Sequence of chain 1.A:
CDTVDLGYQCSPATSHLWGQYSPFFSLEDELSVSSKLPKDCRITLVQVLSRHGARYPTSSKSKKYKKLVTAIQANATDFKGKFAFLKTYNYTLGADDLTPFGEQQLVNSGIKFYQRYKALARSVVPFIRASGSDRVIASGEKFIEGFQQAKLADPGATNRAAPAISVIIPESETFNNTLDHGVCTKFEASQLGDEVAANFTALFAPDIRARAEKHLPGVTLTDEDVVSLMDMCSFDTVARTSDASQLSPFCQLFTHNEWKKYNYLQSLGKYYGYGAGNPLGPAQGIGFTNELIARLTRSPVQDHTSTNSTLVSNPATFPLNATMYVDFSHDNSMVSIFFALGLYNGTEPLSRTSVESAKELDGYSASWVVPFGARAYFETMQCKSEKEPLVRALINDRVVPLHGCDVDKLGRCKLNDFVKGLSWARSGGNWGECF

Binding-site contacts:
Ligand atom O7 contacts residue GLY407 of chain 1.A at 3.4 Å.
Ligand atom N2 contacts residue GLY345 of chain 1.A at 4.0 Å.
Ligand atom C8 contacts residue GLY424 of chain 1.A at 3.4 Å.
Ligand atom C1 contacts residue GLY345 of chain 1.A at 4.4 Å.
Ligand atom C8 contacts residue LEU344 of chain 1.A at 3.8 Å (hydrophobic).
Ligand atom O4 contacts residue TRP427 of chain 1.A at 4.2 Å.
Ligand atom O7 contacts residue HIS406 of chain 1.A at 3.7 Å.
Ligand atom C7 contacts residue GLY407 of chain 1.A at 4.2 Å.
Ligand atom O5 contacts residue ASN348 of chain 1.A at 2.3 Å (h-bond).
Ligand atom C7 contacts residue GLY345 of chain 1.A at 4.2 Å.
Ligand atom C8 contacts residue GLY407 of chain 1.A at 4.3 Å.
Ligand atom C2 contacts residue ASN348 of chain 1.A at 2.4 Å.
Ligand atom C7 contacts residue ASN348 of chain 1.A at 3.4 Å.
Ligand atom C8 contacts residue GLY345 of chain 1.A at 3.9 Å.
Ligand atom C3 contacts residue TRP427 of chain 1.A at 4.4 Å (hydrophobic).
Ligand atom C8 contacts residue HIS406 of chain 1.A at 3.4 Å.
Ligand atom N2 contacts residue ASN348 of chain 1.A at 3.0 Å (h-bond).
Ligand atom C1 contacts residue ASN348 of chain 1.A at 1.4 Å.
Ligand atom C3 contacts residue ASN348 of chain 1.A at 3.8 Å.
Ligand atom O3 contacts residue TRP427 of chain 1.A at 3.8 Å.
Ligand atom C8 contacts residue LEU425 of chain 1.A at 3.9 Å (hydrophobic).
Ligand atom C4 contacts residue ASN348 of chain 1.A at 4.2 Å.
Ligand atom C7 contacts residue HIS406 of chain 1.A at 4.1 Å.
Ligand atom C5 contacts residue ASN348 of chain 1.A at 3.6 Å.
Ligand atom C7 contacts residue GLY424 of chain 1.A at 3.8 Å.
Ligand atom O7 contacts residue GLY424 of chain 1.A at 4.1 Å.
Ligand atom O7 contacts residue ASN348 of chain 1.A at 3.5 Å (h-bond).

This protein binds this small molecule.
Small molecule (SMILES): CC(=O)N[C@@H]1[C@@H](O)[C@H](O)[C@@H](CO)O[C@H]1O